Binding-site contacts:
Ligand atom C6 contacts residue ILE150 of chain 1.D at 3.8 Å (hydrophobic).
Ligand atom C8 contacts residue ASP151 of chain 1.D at 4.2 Å.
Ligand atom O6 contacts residue ARG158 of chain 1.D at 2.6 Å (salt-bridge).
Ligand atom C6 contacts residue ARG158 of chain 1.D at 3.3 Å.
Ligand atom C8 contacts residue PRO149 of chain 1.D at 2.9 Å (hydrophobic).
Ligand atom O6 contacts residue ILE150 of chain 1.D at 4.1 Å.
Ligand atom O5 contacts residue ARG158 of chain 1.D at 4.0 Å.
Ligand atom C5 contacts residue ASN163 of chain 1.D at 3.6 Å.
Ligand atom C1 contacts residue ASN163 of chain 1.D at 1.5 Å.
Ligand atom N2 contacts residue ASN163 of chain 1.D at 3.0 Å (h-bond).
Ligand atom C8 contacts residue ASN163 of chain 1.D at 4.4 Å.
Ligand atom O7 contacts residue VAL148 of chain 1.D at 3.3 Å.
Ligand atom O7 contacts residue ASN163 of chain 1.D at 3.3 Å (h-bond).
Ligand atom C2 contacts residue ASN163 of chain 1.D at 2.6 Å.
Ligand atom C5 contacts residue ARG158 of chain 1.D at 4.0 Å.
Ligand atom C7 contacts residue PRO149 of chain 1.D at 3.9 Å (hydrophobic).
Ligand atom C8 contacts residue ILE150 of chain 1.D at 3.2 Å (hydrophobic).
Ligand atom C7 contacts residue ASN163 of chain 1.D at 3.3 Å.
Ligand atom C8 contacts residue VAL148 of chain 1.D at 4.1 Å (hydrophobic).
Ligand atom O7 contacts residue PRO149 of chain 1.D at 4.0 Å.
Ligand atom C7 contacts residue VAL148 of chain 1.D at 4.1 Å (hydrophobic).
Ligand atom C4 contacts residue ASN163 of chain 1.D at 4.3 Å.
Ligand atom O5 contacts residue ASN163 of chain 1.D at 2.4 Å (h-bond).
Ligand atom C7 contacts residue ILE150 of chain 1.D at 4.3 Å (hydrophobic).
Ligand atom C3 contacts residue ASN163 of chain 1.D at 3.9 Å.

This small molecule binds to this protein.
Small molecule (SMILES): CC(=O)N[C@H]1[C@H](O[C@H]2[C@H](O)[C@@H](NC(C)=O)CO[C@@H]2CO)O[C@H](CO)[C@@H](O[C@@H]2O[C@H](CO)[C@@H](O)[C@H](O)[C@@H]2O)[C@@H]1O

Sequence of chain 1.D:
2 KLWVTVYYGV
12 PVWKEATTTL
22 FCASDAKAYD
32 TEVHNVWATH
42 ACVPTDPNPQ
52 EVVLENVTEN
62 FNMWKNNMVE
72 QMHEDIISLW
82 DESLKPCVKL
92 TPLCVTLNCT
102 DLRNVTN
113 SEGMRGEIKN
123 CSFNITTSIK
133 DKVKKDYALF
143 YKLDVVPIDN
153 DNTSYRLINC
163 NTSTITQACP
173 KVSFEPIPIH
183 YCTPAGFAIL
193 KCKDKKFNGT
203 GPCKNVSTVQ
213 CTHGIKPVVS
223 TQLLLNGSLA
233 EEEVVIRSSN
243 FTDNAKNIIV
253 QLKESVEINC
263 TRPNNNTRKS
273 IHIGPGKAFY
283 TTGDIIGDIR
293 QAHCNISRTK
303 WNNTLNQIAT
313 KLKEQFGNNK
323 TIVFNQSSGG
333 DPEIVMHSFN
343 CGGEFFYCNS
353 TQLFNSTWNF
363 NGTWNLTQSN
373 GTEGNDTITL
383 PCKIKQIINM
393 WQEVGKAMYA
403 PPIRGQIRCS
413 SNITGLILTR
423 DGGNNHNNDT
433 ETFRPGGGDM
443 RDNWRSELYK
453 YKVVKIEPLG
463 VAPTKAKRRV